This protein binds this small molecule.
Small molecule (SMILES): CC(=O)N[C@H]1[C@H](O[C@H]2[C@H](O)[C@@H](NC(C)=O)CO[C@@H]2CO)O[C@H](CO)[C@@H](O)[C@@H]1O

Binding-site contacts:
Ligand atom O5 contacts residue ASN1095 of chain 1.C at 2.3 Å (h-bond).
Ligand atom C6 contacts residue PHE1100 of chain 1.C at 3.6 Å (hydrophobic).
Ligand atom C2 contacts residue THR1097 of chain 1.C at 4.3 Å.
Ligand atom C4 contacts residue ASN1095 of chain 1.C at 4.1 Å.
Ligand atom C6 contacts residue HIS1098 of chain 1.C at 3.4 Å.
Ligand atom O5 contacts residue PHE1100 of chain 1.C at 3.8 Å.
Ligand atom C1 contacts residue ASN1095 of chain 1.C at 1.4 Å.
Ligand atom C3 contacts residue ASN1095 of chain 1.C at 3.8 Å.
Ligand atom C5 contacts residue ASN1095 of chain 1.C at 3.7 Å.
Ligand atom O5 contacts residue HIS1098 of chain 1.C at 4.1 Å.
Ligand atom C2 contacts residue ASN1095 of chain 1.C at 2.4 Å.
Ligand atom C5 contacts residue HIS1098 of chain 1.C at 3.7 Å.
Ligand atom O7 contacts residue ASN1095 of chain 1.C at 3.8 Å.
Ligand atom C8 contacts residue ASN1095 of chain 1.C at 3.5 Å.
Ligand atom O6 contacts residue HIS1098 of chain 1.C at 4.0 Å.
Ligand atom N2 contacts residue THR1097 of chain 1.C at 3.7 Å.
Ligand atom C5 contacts residue PHE1100 of chain 1.C at 4.1 Å (hydrophobic).
Ligand atom O6 contacts residue PHE1100 of chain 1.C at 4.1 Å.
Ligand atom N2 contacts residue ASN1095 of chain 1.C at 2.9 Å (h-bond).
Ligand atom C1 contacts residue THR1097 of chain 1.C at 4.1 Å.
Ligand atom C1 contacts residue HIS1098 of chain 1.C at 4.1 Å.
Ligand atom C7 contacts residue ASN1095 of chain 1.C at 3.4 Å.

Sequence of chain 1.C:
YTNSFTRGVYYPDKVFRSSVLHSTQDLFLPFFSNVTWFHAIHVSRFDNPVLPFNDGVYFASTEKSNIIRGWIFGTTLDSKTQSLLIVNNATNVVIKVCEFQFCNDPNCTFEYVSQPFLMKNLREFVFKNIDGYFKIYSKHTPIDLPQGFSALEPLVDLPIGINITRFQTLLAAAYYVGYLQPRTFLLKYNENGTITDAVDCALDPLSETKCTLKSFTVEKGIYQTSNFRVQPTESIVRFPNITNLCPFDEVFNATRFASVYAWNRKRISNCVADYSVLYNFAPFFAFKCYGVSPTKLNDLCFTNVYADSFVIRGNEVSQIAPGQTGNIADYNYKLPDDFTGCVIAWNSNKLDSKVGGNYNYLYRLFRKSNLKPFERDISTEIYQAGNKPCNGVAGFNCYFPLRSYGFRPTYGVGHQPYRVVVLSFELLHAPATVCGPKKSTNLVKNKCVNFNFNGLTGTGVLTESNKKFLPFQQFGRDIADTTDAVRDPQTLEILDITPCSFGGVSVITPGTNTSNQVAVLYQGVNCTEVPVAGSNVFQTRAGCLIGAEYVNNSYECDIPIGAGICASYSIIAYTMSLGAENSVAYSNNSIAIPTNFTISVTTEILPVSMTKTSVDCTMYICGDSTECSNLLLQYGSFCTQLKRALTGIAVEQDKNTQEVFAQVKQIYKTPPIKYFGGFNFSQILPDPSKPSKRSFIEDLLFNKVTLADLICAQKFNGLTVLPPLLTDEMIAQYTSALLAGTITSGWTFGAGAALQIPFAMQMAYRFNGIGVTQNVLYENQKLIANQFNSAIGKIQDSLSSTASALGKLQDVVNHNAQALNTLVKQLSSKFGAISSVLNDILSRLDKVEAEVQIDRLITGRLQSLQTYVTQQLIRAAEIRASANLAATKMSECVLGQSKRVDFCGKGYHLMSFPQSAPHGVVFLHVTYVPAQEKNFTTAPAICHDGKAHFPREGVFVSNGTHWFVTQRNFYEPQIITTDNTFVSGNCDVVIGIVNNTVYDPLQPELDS